The protein below binds the small molecule below.
Small molecule (SMILES): Nc1ccn([C@@H]2O[C@H](CO[P](=O)(O)O[C@H]3[C@@H](O)[C@H](n4ccc(N)nc4=O)O[C@@H]3CO[P](=O)(O)O[C@H]3[C@@H](O)[C@H](n4ccc(N)nc4=O)O[C@@H]3CO[P](=O)(O)O[C@H]3[C@@H](O)[C@H](n4ccc(N)nc4=O)O[C@@H]3CO[P](=O)(O)O[C@H]3[C@@H](O)[C@H](n4ccc(N)nc4=O)O[C@@H]3COP(=O)=O)[C@@H](O)[C@H]2O)c(=O)n1

Binding-site contacts:
Ligand atom C3' contacts residue ARG156 of chain 1.O at 3.2 Å.
Ligand atom C2' contacts residue ARG156 of chain 1.O at 3.6 Å.
Ligand atom C5' contacts residue ARG156 of chain 1.O at 4.0 Å.
Ligand atom OP2 contacts residue GLN776 of chain 1.B at 3.2 Å.
Ligand atom OP1 contacts residue ASP485 of chain 1.A at 3.7 Å.
Ligand atom OP2 contacts residue HIS1097 of chain 1.B at 3.9 Å.
Ligand atom O3' contacts residue ARG156 of chain 1.O at 3.5 Å (salt-bridge).
Ligand atom P contacts residue HIS1097 of chain 1.B at 3.6 Å.
Ligand atom O3' contacts residue ASN479 of chain 1.A at 3.4 Å (h-bond).
Ligand atom O2' contacts residue ARG446 of chain 1.A at 3.8 Å.
Ligand atom OP1 contacts residue HIS1097 of chain 1.B at 3.3 Å (h-bond).
Ligand atom OP1 contacts residue ASP483 of chain 1.A at 2.9 Å (salt-bridge).
Ligand atom O5' contacts residue ARG156 of chain 1.O at 3.4 Å (salt-bridge).
Ligand atom C5' contacts residue ASP485 of chain 1.A at 4.2 Å.
Ligand atom O4' contacts residue ARG446 of chain 1.A at 4.1 Å.
Ligand atom OP1 contacts residue LYS979 of chain 1.B at 3.2 Å (salt-bridge).
Ligand atom OP1 contacts residue ASP481 of chain 1.A at 4.2 Å.
Ligand atom OP2 contacts residue ARG1096 of chain 1.B at 3.5 Å (salt-bridge).
Ligand atom N4 contacts residue THR831 of chain 1.A at 3.5 Å (h-bond).
Ligand atom C5' contacts residue ARG446 of chain 1.A at 3.9 Å.
Ligand atom C4' contacts residue ARG156 of chain 1.O at 4.2 Å.
Ligand atom C5' contacts residue MG1 of chain 1.S at 3.0 Å.
Ligand atom C5' contacts residue ASP481 of chain 1.A at 4.0 Å.
Ligand atom OP1 contacts residue GLN776 of chain 1.B at 4.1 Å.
Ligand atom O5' contacts residue HIS1097 of chain 1.B at 3.3 Å (h-bond).
Ligand atom O2' contacts residue ARG156 of chain 1.O at 3.8 Å.
Ligand atom OP2 contacts residue ALA159 of chain 1.O at 4.2 Å.
Ligand atom O3' contacts residue MG1 of chain 1.S at 3.9 Å.
Ligand atom O5' contacts residue MG1 of chain 1.S at 3.3 Å.
Ligand atom O2 contacts residue PRO448 of chain 1.A at 3.6 Å.
Ligand atom C4' contacts residue ARG446 of chain 1.A at 3.7 Å.
Ligand atom OP2 contacts residue TYR769 of chain 1.B at 4.3 Å.
Ligand atom OP1 contacts residue MG1 of chain 1.S at 2.1 Å.
Ligand atom OP2 contacts residue SER157 of chain 1.O at 3.9 Å.
Ligand atom OP1 contacts residue LYS987 of chain 1.B at 3.5 Å.
Ligand atom P contacts residue ARG1096 of chain 1.B at 3.9 Å.
Ligand atom OP1 contacts residue TYR486 of chain 1.B at 3.9 Å.
Ligand atom P contacts residue MG1 of chain 1.S at 3.2 Å.
Ligand atom O2' contacts residue ASN479 of chain 1.A at 3.8 Å.
Ligand atom OP1 contacts residue ARG1096 of chain 1.B at 2.9 Å (salt-bridge).

Sequence of chain 1.A:
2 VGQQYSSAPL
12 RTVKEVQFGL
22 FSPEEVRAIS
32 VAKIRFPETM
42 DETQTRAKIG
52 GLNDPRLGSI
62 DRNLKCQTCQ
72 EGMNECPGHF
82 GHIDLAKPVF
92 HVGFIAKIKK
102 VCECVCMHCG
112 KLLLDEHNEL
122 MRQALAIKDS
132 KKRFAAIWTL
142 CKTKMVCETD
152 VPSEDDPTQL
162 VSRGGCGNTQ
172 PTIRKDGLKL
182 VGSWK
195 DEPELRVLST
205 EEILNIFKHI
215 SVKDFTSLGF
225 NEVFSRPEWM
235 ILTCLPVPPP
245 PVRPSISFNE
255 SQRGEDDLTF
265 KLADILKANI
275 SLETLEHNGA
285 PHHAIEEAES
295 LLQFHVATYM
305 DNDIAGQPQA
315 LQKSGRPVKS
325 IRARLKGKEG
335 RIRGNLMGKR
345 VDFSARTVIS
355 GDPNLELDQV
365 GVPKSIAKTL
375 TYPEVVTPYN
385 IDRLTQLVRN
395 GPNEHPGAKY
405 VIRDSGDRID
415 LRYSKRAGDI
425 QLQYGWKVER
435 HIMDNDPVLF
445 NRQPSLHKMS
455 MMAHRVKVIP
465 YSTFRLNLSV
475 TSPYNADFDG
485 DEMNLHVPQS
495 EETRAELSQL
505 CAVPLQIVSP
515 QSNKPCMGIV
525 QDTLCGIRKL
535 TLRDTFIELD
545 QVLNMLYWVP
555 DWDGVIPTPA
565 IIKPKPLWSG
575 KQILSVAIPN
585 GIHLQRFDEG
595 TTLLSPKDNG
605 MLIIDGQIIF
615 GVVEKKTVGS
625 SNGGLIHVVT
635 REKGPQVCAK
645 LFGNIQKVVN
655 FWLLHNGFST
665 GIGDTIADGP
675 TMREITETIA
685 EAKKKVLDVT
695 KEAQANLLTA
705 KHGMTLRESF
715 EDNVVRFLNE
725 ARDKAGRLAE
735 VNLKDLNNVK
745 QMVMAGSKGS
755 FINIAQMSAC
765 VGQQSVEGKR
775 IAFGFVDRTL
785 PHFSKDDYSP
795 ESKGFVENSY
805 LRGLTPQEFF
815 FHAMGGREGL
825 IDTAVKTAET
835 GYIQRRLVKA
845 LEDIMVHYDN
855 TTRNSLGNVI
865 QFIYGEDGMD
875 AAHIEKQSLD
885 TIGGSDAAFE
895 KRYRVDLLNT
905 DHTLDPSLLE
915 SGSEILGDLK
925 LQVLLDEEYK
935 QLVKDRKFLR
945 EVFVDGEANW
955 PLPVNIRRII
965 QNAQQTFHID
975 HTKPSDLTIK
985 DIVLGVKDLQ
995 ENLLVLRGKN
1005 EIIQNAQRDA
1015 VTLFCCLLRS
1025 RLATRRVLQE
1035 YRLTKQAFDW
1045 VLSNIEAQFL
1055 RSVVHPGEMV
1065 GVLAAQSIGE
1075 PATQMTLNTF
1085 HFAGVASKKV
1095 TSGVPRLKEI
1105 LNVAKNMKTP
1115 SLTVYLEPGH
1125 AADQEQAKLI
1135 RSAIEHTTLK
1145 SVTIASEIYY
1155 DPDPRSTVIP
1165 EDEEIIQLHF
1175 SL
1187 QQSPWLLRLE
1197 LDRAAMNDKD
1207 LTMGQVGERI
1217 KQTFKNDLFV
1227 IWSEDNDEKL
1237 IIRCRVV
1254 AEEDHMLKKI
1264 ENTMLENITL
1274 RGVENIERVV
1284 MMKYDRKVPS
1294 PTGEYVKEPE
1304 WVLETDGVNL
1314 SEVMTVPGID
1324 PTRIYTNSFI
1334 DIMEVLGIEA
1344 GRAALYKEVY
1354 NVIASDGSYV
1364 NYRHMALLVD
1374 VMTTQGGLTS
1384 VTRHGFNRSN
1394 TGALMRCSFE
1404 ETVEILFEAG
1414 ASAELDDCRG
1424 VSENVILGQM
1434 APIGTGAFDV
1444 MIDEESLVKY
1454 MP

Sequence of chain 1.B:
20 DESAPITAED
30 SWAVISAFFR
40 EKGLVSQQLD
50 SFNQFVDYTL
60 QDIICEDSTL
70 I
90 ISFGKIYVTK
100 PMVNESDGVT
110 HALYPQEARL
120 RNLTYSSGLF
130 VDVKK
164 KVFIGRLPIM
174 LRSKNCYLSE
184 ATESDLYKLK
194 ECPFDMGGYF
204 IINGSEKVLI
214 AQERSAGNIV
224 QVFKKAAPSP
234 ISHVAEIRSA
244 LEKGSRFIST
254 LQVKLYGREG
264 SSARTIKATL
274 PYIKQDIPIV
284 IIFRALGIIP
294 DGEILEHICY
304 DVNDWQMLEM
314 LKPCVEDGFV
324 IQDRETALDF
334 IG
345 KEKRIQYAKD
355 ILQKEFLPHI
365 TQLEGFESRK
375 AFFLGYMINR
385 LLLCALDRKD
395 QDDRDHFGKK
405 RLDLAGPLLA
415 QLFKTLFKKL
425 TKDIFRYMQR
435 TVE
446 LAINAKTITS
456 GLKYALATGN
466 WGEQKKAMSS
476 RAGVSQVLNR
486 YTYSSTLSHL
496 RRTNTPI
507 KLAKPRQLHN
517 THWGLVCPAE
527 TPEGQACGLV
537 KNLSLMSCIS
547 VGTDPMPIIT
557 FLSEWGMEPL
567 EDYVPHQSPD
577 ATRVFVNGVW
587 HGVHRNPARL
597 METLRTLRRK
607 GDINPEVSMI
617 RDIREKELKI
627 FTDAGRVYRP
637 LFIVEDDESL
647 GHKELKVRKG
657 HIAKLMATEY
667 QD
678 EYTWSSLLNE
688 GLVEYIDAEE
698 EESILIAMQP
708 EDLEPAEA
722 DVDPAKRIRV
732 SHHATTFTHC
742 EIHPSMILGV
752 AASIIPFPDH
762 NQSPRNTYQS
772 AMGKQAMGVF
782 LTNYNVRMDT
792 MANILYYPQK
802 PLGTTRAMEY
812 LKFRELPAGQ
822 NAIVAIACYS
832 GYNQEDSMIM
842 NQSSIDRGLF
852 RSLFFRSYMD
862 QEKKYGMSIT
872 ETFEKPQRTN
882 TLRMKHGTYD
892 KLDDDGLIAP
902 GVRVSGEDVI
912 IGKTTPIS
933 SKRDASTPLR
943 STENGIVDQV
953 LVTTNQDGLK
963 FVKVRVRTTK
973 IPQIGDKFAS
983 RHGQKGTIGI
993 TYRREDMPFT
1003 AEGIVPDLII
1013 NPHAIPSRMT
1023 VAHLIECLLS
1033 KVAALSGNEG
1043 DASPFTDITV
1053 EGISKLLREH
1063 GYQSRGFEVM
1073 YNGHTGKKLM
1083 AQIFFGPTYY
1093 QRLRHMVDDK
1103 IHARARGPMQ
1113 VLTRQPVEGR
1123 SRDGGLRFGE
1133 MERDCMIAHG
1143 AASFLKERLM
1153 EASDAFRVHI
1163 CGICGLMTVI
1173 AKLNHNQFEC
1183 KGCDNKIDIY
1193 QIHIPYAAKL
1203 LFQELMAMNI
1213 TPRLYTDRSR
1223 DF

Sequence of chain 1.O:
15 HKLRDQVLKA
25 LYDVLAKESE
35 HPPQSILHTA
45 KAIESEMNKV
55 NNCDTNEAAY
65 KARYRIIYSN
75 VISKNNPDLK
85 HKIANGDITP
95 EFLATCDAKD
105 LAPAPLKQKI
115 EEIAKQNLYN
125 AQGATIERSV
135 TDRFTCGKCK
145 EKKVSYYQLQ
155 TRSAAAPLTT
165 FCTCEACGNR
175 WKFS